Sequence of chain 2.A:
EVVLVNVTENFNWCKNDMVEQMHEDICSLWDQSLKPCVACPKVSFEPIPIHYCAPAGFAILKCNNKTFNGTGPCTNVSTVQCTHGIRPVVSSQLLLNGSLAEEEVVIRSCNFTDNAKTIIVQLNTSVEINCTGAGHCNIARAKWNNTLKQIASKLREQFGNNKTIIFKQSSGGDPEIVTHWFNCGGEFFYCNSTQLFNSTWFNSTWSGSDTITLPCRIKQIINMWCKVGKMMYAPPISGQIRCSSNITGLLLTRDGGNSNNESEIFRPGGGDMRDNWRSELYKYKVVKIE

The protein below binds the small molecule below.
Small molecule (SMILES): CC(=O)N[C@@H]1[C@@H](O)[C@H](O)[C@@H](CO)O[C@H]1O

Binding-site contacts:
Ligand atom O7 contacts residue ASN88 of chain 2.A at 3.3 Å (h-bond).
Ligand atom C2 contacts residue ASN88 of chain 2.A at 2.3 Å.
Ligand atom O6 contacts residue PRO92 of chain 2.A at 3.8 Å.
Ligand atom C6 contacts residue THR90 of chain 2.A at 3.9 Å.
Ligand atom O6 contacts residue GLY91 of chain 2.A at 4.0 Å.
Ligand atom C5 contacts residue ASN88 of chain 2.A at 3.5 Å.
Ligand atom C1 contacts residue THR90 of chain 2.A at 4.0 Å.
Ligand atom N2 contacts residue ASN88 of chain 2.A at 2.9 Å (h-bond).
Ligand atom C1 contacts residue ASN88 of chain 2.A at 1.4 Å.
Ligand atom C7 contacts residue ASN88 of chain 2.A at 3.4 Å.
Ligand atom C6 contacts residue PRO92 of chain 2.A at 4.3 Å (hydrophobic).
Ligand atom C3 contacts residue ASN88 of chain 2.A at 3.6 Å.
Ligand atom O5 contacts residue ASN88 of chain 2.A at 2.2 Å (h-bond).
Ligand atom C6 contacts residue GLY91 of chain 2.A at 3.5 Å.
Ligand atom C5 contacts residue THR90 of chain 2.A at 4.1 Å.
Ligand atom O5 contacts residue THR90 of chain 2.A at 3.4 Å (h-bond).
Ligand atom C4 contacts residue ASN88 of chain 2.A at 4.0 Å.